Binding-site contacts:
Ligand atom CAM contacts residue GLN304 of chain 1.A at 3.5 Å.
Ligand atom NAS contacts residue GLN304 of chain 1.A at 2.6 Å (h-bond).
Ligand atom CAV contacts residue PHE273 of chain 1.A at 3.5 Å (hydrophobic).
Ligand atom OAT contacts residue GLN304 of chain 1.A at 3.1 Å (h-bond).
Ligand atom NBC contacts residue MET303 of chain 1.A at 3.8 Å.
Ligand atom NAR contacts residue PHE307 of chain 1.A at 3.8 Å.
Ligand atom CAH contacts residue MET303 of chain 1.A at 3.9 Å (hydrophobic).
Ligand atom CAH contacts residue LEU291 of chain 1.A at 3.2 Å (hydrophobic).
Ligand atom BRAG contacts residue TYR99 of chain 1.A at 3.3 Å.
Ligand atom CAI contacts residue PHE273 of chain 1.A at 3.8 Å (hydrophobic).
Ligand atom OAD contacts residue PHE307 of chain 1.A at 3.9 Å.
Ligand atom CAA contacts residue ALA266 of chain 1.A at 3.5 Å (hydrophobic).
Ligand atom CAW contacts residue PHE307 of chain 1.A at 3.5 Å (hydrophobic).
Ligand atom CAM contacts residue PHE273 of chain 1.A at 3.9 Å (hydrophobic).
Ligand atom OAT contacts residue VAL269 of chain 1.A at 3.8 Å.
Ligand atom CAP contacts residue GLY306 of chain 1.A at 3.9 Å.
Ligand atom OAT contacts residue PHE273 of chain 1.A at 3.4 Å.
Ligand atom OAD contacts residue GLN304 of chain 1.A at 3.0 Å (h-bond).
Ligand atom CAN contacts residue GLY306 of chain 1.A at 3.5 Å.
Ligand atom CAA contacts residue VAL269 of chain 1.A at 3.8 Å (hydrophobic).
Ligand atom CAA contacts residue GLN304 of chain 1.A at 3.5 Å.
Ligand atom CAI contacts residue LEU291 of chain 1.A at 3.0 Å (hydrophobic).
Ligand atom CAZ contacts residue PHE307 of chain 1.A at 3.8 Å (hydrophobic).
Ligand atom NAS contacts residue PHE307 of chain 1.A at 3.7 Å.
Ligand atom CAX contacts residue PHE307 of chain 1.A at 3.5 Å (hydrophobic).
Ligand atom CAJ contacts residue PHE307 of chain 1.A at 3.7 Å (hydrophobic).
Ligand atom CAY contacts residue GLN304 of chain 1.A at 3.5 Å.
Ligand atom CAK contacts residue VAL269 of chain 1.A at 3.9 Å (hydrophobic).
Ligand atom CBA contacts residue PHE307 of chain 1.A at 3.5 Å (hydrophobic).
Ligand atom CAN contacts residue PHE307 of chain 1.A at 3.6 Å (hydrophobic).
Ligand atom CAL contacts residue PHE307 of chain 1.A at 3.9 Å (hydrophobic).
Ligand atom CAP contacts residue PHE307 of chain 1.A at 3.7 Å (hydrophobic).
Ligand atom CAZ contacts residue GLN304 of chain 1.A at 3.5 Å.
Ligand atom OAE contacts residue PHE307 of chain 1.A at 3.7 Å.
Ligand atom OAF contacts residue LEU291 of chain 1.A at 3.9 Å.
Ligand atom CAV contacts residue GLN304 of chain 1.A at 3.3 Å.
Ligand atom CAI contacts residue MET303 of chain 1.A at 3.7 Å (hydrophobic).
Ligand atom CAA contacts residue ILE300 of chain 1.A at 3.9 Å (hydrophobic).
Ligand atom CAP contacts residue MET303 of chain 1.A at 3.4 Å (hydrophobic).
Ligand atom CBA contacts residue GLN304 of chain 1.A at 3.5 Å.

This small molecule binds to this protein.
Small molecule (SMILES): CCCOc1ccc(S(=O)(=O)N2CCN(C)CC2)cc1-c1nc(CC)c(Br)c(=O)[nH]1

Sequence of chain 1.A:
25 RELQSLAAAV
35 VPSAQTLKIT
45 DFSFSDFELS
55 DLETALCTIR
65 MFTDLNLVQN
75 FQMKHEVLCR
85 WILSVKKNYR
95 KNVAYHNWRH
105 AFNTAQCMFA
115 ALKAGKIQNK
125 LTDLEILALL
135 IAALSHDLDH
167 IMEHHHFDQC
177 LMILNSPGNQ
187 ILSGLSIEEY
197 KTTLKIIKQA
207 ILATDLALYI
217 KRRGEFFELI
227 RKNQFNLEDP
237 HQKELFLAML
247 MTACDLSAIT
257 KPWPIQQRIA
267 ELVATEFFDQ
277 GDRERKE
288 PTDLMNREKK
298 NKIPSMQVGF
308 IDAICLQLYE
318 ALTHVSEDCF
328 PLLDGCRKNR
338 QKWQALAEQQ